Binding-site contacts:
Ligand atom C3 contacts residue ASN801 of chain 1.C at 3.8 Å.
Ligand atom N2 contacts residue PHE800 of chain 1.C at 4.4 Å.
Ligand atom C7 contacts residue GLY799 of chain 1.C at 4.0 Å.
Ligand atom O5 contacts residue ASN801 of chain 1.C at 2.4 Å (h-bond).
Ligand atom O7 contacts residue PHE800 of chain 1.C at 4.1 Å.
Ligand atom C7 contacts residue ASN801 of chain 1.C at 3.2 Å.
Ligand atom C5 contacts residue ASN801 of chain 1.C at 3.7 Å.
Ligand atom N2 contacts residue ASN801 of chain 1.C at 2.9 Å (h-bond).
Ligand atom N2 contacts residue GLY799 of chain 1.C at 3.0 Å (h-bond).
Ligand atom C7 contacts residue LYS795 of chain 1.C at 4.4 Å.
Ligand atom C1 contacts residue ASN801 of chain 1.C at 1.4 Å.
Ligand atom O7 contacts residue ASN801 of chain 1.C at 3.1 Å (h-bond).
Ligand atom O7 contacts residue GLY799 of chain 1.C at 4.1 Å.
Ligand atom C8 contacts residue LYS795 of chain 1.C at 3.9 Å.
Ligand atom C2 contacts residue GLY799 of chain 1.C at 3.5 Å.
Ligand atom C2 contacts residue ASN801 of chain 1.C at 2.5 Å.
Ligand atom O7 contacts residue LYS795 of chain 1.C at 4.2 Å.
Ligand atom C1 contacts residue GLY799 of chain 1.C at 4.1 Å.
Ligand atom C4 contacts residue ASN801 of chain 1.C at 4.2 Å.

This small molecule binds to this protein.
Small molecule (SMILES): CC(=O)N[C@H]1[C@H](O[C@H]2[C@H](O)[C@@H](NC(C)=O)CO[C@@H]2CO)O[C@H](CO)[C@@H](O)[C@@H]1O

Sequence of chain 1.C:
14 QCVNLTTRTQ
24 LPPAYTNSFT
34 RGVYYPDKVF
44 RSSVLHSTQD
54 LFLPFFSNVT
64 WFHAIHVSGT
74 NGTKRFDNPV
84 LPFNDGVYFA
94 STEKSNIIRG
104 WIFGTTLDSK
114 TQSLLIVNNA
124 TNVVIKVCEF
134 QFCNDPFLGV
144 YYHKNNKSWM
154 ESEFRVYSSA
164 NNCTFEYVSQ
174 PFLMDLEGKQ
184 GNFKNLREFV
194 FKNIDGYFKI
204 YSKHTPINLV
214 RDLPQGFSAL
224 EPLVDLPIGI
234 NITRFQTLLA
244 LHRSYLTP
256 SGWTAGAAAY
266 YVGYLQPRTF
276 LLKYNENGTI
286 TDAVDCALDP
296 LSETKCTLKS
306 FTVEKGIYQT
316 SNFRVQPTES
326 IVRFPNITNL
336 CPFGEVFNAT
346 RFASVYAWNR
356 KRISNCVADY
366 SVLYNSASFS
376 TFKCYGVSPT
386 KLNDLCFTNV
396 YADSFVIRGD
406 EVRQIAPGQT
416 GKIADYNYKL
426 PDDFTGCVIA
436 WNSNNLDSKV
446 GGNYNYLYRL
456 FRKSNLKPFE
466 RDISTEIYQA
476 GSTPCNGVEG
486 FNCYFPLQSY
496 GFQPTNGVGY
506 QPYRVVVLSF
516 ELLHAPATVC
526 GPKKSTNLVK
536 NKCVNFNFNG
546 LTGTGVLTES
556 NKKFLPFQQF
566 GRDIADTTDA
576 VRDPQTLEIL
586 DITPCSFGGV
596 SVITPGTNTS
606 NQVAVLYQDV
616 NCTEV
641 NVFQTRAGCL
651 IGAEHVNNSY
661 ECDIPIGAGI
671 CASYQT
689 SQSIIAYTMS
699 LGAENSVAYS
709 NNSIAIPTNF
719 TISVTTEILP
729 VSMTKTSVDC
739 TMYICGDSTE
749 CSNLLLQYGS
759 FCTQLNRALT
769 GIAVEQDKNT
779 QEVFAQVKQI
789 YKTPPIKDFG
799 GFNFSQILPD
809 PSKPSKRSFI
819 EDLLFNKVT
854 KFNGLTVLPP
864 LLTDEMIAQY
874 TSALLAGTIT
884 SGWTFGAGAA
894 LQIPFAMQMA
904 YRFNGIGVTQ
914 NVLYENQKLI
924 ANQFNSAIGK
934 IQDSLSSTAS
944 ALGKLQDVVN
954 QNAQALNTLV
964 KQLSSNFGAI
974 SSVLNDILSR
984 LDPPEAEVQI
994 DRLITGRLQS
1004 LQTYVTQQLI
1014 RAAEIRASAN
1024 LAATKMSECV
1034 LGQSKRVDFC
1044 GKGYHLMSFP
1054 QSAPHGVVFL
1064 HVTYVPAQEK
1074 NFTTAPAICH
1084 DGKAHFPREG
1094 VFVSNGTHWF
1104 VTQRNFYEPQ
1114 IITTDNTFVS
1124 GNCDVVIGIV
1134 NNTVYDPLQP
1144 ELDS